Sequence of chain 5.F:
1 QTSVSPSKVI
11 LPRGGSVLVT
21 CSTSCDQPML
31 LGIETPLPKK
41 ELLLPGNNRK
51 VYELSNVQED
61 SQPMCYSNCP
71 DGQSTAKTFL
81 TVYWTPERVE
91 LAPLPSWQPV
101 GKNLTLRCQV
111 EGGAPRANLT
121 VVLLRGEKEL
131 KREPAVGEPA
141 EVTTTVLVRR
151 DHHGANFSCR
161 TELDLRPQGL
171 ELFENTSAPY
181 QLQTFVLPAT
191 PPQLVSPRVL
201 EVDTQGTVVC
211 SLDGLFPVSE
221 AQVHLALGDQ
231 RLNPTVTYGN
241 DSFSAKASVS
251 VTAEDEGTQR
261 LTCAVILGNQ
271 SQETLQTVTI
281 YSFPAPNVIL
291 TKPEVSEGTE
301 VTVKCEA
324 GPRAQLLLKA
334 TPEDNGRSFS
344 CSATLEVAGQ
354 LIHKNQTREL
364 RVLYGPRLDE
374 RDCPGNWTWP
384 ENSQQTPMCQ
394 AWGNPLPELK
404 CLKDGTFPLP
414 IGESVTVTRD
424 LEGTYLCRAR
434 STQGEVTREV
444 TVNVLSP

Binding-site contacts:
Ligand atom N2 contacts residue ASN358 of chain 5.F at 2.9 Å (h-bond).
Ligand atom C5 contacts residue ASN358 of chain 5.F at 3.6 Å.
Ligand atom O7 contacts residue ASN358 of chain 5.F at 3.3 Å (h-bond).
Ligand atom O5 contacts residue ASN358 of chain 5.F at 2.4 Å (h-bond).
Ligand atom C3 contacts residue ASN358 of chain 5.F at 3.8 Å.
Ligand atom O7 contacts residue SER345 of chain 5.F at 4.2 Å.
Ligand atom O7 contacts residue SER343 of chain 5.F at 4.3 Å.
Ligand atom C7 contacts residue ASN358 of chain 5.F at 3.4 Å.
Ligand atom C4 contacts residue ASN358 of chain 5.F at 4.2 Å.
Ligand atom C2 contacts residue ASN358 of chain 5.F at 2.5 Å.
Ligand atom C1 contacts residue ASN358 of chain 5.F at 1.4 Å.

This protein binds this small molecule.
Small molecule (SMILES): CC(=O)N[C@@H]1[C@@H](O)[C@H](O)[C@@H](CO)O[C@H]1O